Binding-site contacts:
Ligand atom O8 contacts residue SER455 of chain 1.D at 2.8 Å (h-bond).
Ligand atom C3 contacts residue SER455 of chain 1.D at 2.7 Å.
Ligand atom C5 contacts residue SER455 of chain 1.D at 3.7 Å.
Ligand atom C2 contacts residue SER456 of chain 1.D at 3.6 Å.
Ligand atom O1B contacts residue SER455 of chain 1.D at 3.1 Å.
Ligand atom C8 contacts residue SER455 of chain 1.D at 3.9 Å.
Ligand atom C1 contacts residue SER455 of chain 1.D at 2.6 Å.
Ligand atom O1A contacts residue SER455 of chain 1.D at 3.4 Å (h-bond).
Ligand atom C3 contacts residue SER456 of chain 1.D at 3.2 Å.
Ligand atom O6 contacts residue SER455 of chain 1.D at 1.5 Å (h-bond).
Ligand atom O6 contacts residue SER456 of chain 1.D at 4.0 Å.
Ligand atom C3 contacts residue SER458 of chain 1.D at 3.5 Å.
Ligand atom O8 contacts residue SER456 of chain 1.D at 3.9 Å.
Ligand atom O1B contacts residue SER458 of chain 1.D at 3.2 Å (h-bond).
Ligand atom C1 contacts residue SER458 of chain 1.D at 3.8 Å.
Ligand atom C7 contacts residue SER455 of chain 1.D at 3.8 Å.
Ligand atom C2 contacts residue SER455 of chain 1.D at 1.4 Å.
Ligand atom C6 contacts residue SER455 of chain 1.D at 2.8 Å.
Ligand atom C2 contacts residue SER458 of chain 1.D at 3.5 Å.
Ligand atom N5 contacts residue SER455 of chain 1.D at 4.3 Å.
Ligand atom C4 contacts residue SER455 of chain 1.D at 3.7 Å.
Ligand atom C9 contacts residue ALA450 of chain 1.D at 4.3 Å (hydrophobic).
Ligand atom C6 contacts residue SER456 of chain 1.D at 4.0 Å.
Ligand atom C3 contacts residue GLY457 of chain 1.D at 4.2 Å.
Ligand atom C4 contacts residue SER456 of chain 1.D at 4.2 Å.

This protein binds this small molecule.
Small molecule (SMILES): C[C@H](O)[C@H](N)[C@@H]1O[C@](O)(C(=O)O)C[C@H](O)[C@@H]1N

Sequence of chain 1.D:
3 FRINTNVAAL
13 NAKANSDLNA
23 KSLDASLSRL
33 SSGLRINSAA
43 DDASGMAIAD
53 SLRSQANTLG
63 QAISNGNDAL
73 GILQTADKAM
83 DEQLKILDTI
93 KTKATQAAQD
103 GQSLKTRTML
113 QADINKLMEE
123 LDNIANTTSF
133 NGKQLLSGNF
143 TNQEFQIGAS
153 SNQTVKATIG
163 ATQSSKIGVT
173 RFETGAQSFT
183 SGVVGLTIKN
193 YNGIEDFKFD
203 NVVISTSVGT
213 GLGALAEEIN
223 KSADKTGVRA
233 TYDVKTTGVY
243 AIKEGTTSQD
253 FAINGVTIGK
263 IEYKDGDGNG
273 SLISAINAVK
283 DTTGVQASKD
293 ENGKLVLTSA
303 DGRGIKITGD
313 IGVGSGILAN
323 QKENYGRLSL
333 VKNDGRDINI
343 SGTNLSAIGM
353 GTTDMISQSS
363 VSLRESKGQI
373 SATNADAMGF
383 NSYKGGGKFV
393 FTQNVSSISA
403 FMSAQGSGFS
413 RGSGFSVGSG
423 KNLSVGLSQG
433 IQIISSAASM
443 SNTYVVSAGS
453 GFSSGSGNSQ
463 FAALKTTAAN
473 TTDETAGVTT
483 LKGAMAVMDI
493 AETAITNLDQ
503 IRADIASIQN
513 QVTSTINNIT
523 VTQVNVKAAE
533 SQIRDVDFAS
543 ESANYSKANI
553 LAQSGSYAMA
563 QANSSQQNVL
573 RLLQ